Sequence of chain 1.A:
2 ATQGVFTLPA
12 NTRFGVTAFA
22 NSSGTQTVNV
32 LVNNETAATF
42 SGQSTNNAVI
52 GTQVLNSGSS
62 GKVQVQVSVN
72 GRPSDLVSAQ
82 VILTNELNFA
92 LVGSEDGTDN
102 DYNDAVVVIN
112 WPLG

Sequence of chain 1.B:
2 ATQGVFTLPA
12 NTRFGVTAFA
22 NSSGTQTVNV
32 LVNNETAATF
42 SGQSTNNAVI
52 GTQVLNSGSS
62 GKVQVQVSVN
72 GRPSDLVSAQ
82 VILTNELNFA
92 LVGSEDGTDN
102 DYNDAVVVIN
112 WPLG

Binding-site contacts:
Ligand atom C6 contacts residue F1A1 of chain 1.L at 1.5 Å.
Ligand atom C5 contacts residue F1A1 of chain 1.L at 2.5 Å.
Ligand atom C3 contacts residue CA1 of chain 1.J at 3.4 Å.
Ligand atom C5 contacts residue SER23 of chain 1.B at 3.8 Å.
Ligand atom C4 contacts residue CA1 of chain 1.J at 3.9 Å.
Ligand atom C6 contacts residue ASP97 of chain 1.B at 3.1 Å.
Ligand atom C3 contacts residue CA1 of chain 1.I at 3.4 Å.
Ligand atom O3 contacts residue CA1 of chain 1.I at 2.5 Å.
Ligand atom O4 contacts residue ASP97 of chain 1.B at 2.7 Å (salt-bridge).
Ligand atom C2 contacts residue ASP100 of chain 1.B at 3.9 Å.
Ligand atom O3 contacts residue CA1 of chain 1.J at 2.5 Å.
Ligand atom O2 contacts residue ASN22 of chain 1.B at 3.1 Å (h-bond).
Ligand atom O3 contacts residue ASP102 of chain 1.B at 2.9 Å (salt-bridge).
Ligand atom O2 contacts residue SER23 of chain 1.B at 3.3 Å.
Ligand atom O5 contacts residue F1A1 of chain 1.L at 3.6 Å.
Ligand atom O3 contacts residue ASP105 of chain 1.B at 3.0 Å (salt-bridge).
Ligand atom C4 contacts residue ASP97 of chain 1.B at 3.5 Å.
Ligand atom O3 contacts residue ASP100 of chain 1.B at 2.5 Å (salt-bridge).
Ligand atom C4 contacts residue SER23 of chain 1.B at 3.8 Å.
Ligand atom C2 contacts residue CA1 of chain 1.J at 3.4 Å.
Ligand atom O5 contacts residue SER23 of chain 1.B at 3.7 Å.
Ligand atom O4 contacts residue GLU96 of chain 1.B at 3.3 Å (salt-bridge).
Ligand atom C7 contacts residue SER24 of chain 1.B at 3.5 Å.
Ligand atom C5 contacts residue ASP97 of chain 1.B at 3.8 Å.
Ligand atom C4 contacts residue F1A1 of chain 1.L at 3.3 Å.
Ligand atom C3 contacts residue ASP100 of chain 1.B at 3.1 Å.
Ligand atom O2 contacts residue GLY115 of chain 1.A at 2.5 Å (h-bond).
Ligand atom O5 contacts residue SER24 of chain 1.B at 3.0 Å (h-bond).
Ligand atom O2 contacts residue CA1 of chain 1.J at 2.5 Å.
Ligand atom C3 contacts residue ASP105 of chain 1.B at 3.7 Å.
Ligand atom C1 contacts residue SER24 of chain 1.B at 3.7 Å.
Ligand atom O2 contacts residue ASP105 of chain 1.B at 3.8 Å.
Ligand atom C4 contacts residue ASP105 of chain 1.B at 3.3 Å.
Ligand atom O4 contacts residue ASP105 of chain 1.B at 3.2 Å (salt-bridge).
Ligand atom O4 contacts residue ASP100 of chain 1.B at 3.6 Å.
Ligand atom C2 contacts residue GLY115 of chain 1.A at 3.5 Å.
Ligand atom O4 contacts residue F1A1 of chain 1.L at 3.1 Å (h-bond).
Ligand atom C6 contacts residue SER23 of chain 1.B at 3.2 Å.
Ligand atom O4 contacts residue CA1 of chain 1.I at 2.5 Å.
Ligand atom C4 contacts residue CA1 of chain 1.I at 3.3 Å.

A protein and the small-molecule ligand that binds it are described below.
Small molecule (SMILES): CO[C@H]1O[C@H](CO)[C@@H](O)[C@H](O)[C@@H]1O